This protein binds this small molecule.
Small molecule (SMILES): Nc1ncnc2c1ncn2[C@@H]1C[C@@H](O)[C@@H](COP(=O)(O)O)O1

Binding-site contacts:
Ligand atom N6 contacts residue SER430 of chain 49.A at 3.7 Å.
Ligand atom C8 contacts residue PRO218 of chain 49.A at 4.2 Å (hydrophobic).
Ligand atom C1' contacts residue GLY437 of chain 49.A at 3.3 Å.
Ligand atom C8 contacts residue PRO429 of chain 49.A at 4.3 Å (hydrophobic).
Ligand atom N9 contacts residue PRO429 of chain 49.A at 4.3 Å.
Ligand atom N7 contacts residue PRO429 of chain 49.A at 4.3 Å.
Ligand atom C3' contacts residue GLU215 of chain 49.A at 3.3 Å.
Ligand atom N6 contacts residue ASP407 of chain 49.A at 3.6 Å (salt-bridge).
Ligand atom N7 contacts residue GLY437 of chain 49.A at 3.5 Å (h-bond).
Ligand atom O3P contacts residue LYS439 of chain 49.A at 2.9 Å.
Ligand atom N7 contacts residue PRO218 of chain 49.A at 4.0 Å.
Ligand atom O3' contacts residue LYS439 of chain 49.A at 3.5 Å.
Ligand atom C8 contacts residue VAL217 of chain 49.A at 3.5 Å (hydrophobic).
Ligand atom N9 contacts residue PRO218 of chain 49.A at 4.2 Å.
Ligand atom O2P contacts residue HIS426 of chain 49.A at 3.6 Å.
Ligand atom C6 contacts residue HIS428 of chain 49.A at 4.2 Å.
Ligand atom C5 contacts residue PRO218 of chain 49.A at 4.0 Å (hydrophobic).
Ligand atom C2' contacts residue ASP216 of chain 49.A at 4.3 Å.
Ligand atom C8 contacts residue GLY437 of chain 49.A at 2.8 Å.
Ligand atom N9 contacts residue VAL217 of chain 49.A at 4.4 Å.
Ligand atom C6 contacts residue SER430 of chain 49.A at 4.2 Å.
Ligand atom O5' contacts residue LYS439 of chain 49.A at 3.8 Å.
Ligand atom C4 contacts residue PRO218 of chain 49.A at 4.1 Å (hydrophobic).
Ligand atom O3' contacts residue ILE420 of chain 49.A at 4.2 Å.
Ligand atom P contacts residue LYS439 of chain 49.A at 3.3 Å.
Ligand atom C2 contacts residue HIS428 of chain 49.A at 3.8 Å.
Ligand atom N6 contacts residue HIS428 of chain 49.A at 4.0 Å.
Ligand atom O3' contacts residue GLY437 of chain 49.A at 3.9 Å.
Ligand atom N1 contacts residue HIS428 of chain 49.A at 3.3 Å.
Ligand atom C2' contacts residue GLU215 of chain 49.A at 3.6 Å.
Ligand atom C6 contacts residue PRO218 of chain 49.A at 4.2 Å (hydrophobic).
Ligand atom N7 contacts residue VAL217 of chain 49.A at 3.7 Å.
Ligand atom P contacts residue HIS426 of chain 49.A at 3.9 Å.
Ligand atom N9 contacts residue GLY437 of chain 49.A at 3.3 Å (h-bond).
Ligand atom C2' contacts residue GLY437 of chain 49.A at 2.8 Å.
Ligand atom N3 contacts residue PRO429 of chain 49.A at 4.4 Å.
Ligand atom O1P contacts residue LYS439 of chain 49.A at 2.6 Å.
Ligand atom O3' contacts residue GLU215 of chain 49.A at 3.5 Å (salt-bridge).
Ligand atom O1P contacts residue HIS426 of chain 49.A at 2.7 Å (h-bond).
Ligand atom C3' contacts residue GLY437 of chain 49.A at 3.9 Å.

Sequence of chain 49.A:
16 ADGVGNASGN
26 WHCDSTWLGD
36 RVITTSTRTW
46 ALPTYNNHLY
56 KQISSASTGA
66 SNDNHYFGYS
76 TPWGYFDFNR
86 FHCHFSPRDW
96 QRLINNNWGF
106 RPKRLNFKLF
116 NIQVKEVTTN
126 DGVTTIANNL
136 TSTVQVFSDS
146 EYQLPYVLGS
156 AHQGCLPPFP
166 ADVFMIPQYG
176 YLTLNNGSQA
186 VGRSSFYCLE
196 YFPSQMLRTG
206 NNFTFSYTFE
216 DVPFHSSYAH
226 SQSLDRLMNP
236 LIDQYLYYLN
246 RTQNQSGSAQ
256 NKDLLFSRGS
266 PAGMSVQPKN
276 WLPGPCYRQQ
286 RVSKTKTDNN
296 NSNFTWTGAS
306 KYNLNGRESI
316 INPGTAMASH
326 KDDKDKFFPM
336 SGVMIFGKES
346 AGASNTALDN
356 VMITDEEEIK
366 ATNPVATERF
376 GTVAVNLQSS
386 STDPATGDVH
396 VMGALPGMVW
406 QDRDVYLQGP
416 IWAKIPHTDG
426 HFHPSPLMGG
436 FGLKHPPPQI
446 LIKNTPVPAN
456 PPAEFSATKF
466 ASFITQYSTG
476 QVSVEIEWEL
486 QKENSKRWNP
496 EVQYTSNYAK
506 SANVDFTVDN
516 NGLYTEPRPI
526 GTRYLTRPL